A small-molecule ligand and the protein it binds are described below.
Small molecule (SMILES): CC(=O)N[C@@H]1[C@@H](O)[C@H](O)[C@@H](CO)O[C@H]1O

Binding-site contacts:
Ligand atom C6 contacts residue ASN227 of chain 1.A at 3.9 Å.
Ligand atom O7 contacts residue ASN227 of chain 1.A at 3.4 Å (h-bond).
Ligand atom O5 contacts residue THR229 of chain 1.A at 3.4 Å (h-bond).
Ligand atom O5 contacts residue ASN227 of chain 1.A at 2.3 Å (h-bond).
Ligand atom C4 contacts residue ASN227 of chain 1.A at 4.2 Å.
Ligand atom C2 contacts residue ASN227 of chain 1.A at 2.3 Å.
Ligand atom C5 contacts residue ASN227 of chain 1.A at 3.5 Å.
Ligand atom C5 contacts residue THR229 of chain 1.A at 4.1 Å.
Ligand atom C6 contacts residue VAL230 of chain 1.A at 4.0 Å (hydrophobic).
Ligand atom C1 contacts residue ASN227 of chain 1.A at 1.5 Å.
Ligand atom N2 contacts residue ASN227 of chain 1.A at 2.9 Å (h-bond).
Ligand atom O5 contacts residue VAL230 of chain 1.A at 4.3 Å.
Ligand atom C7 contacts residue ASN227 of chain 1.A at 3.3 Å.
Ligand atom C1 contacts residue THR229 of chain 1.A at 4.1 Å.
Ligand atom C3 contacts residue ASN227 of chain 1.A at 3.7 Å.
Ligand atom O6 contacts residue VAL230 of chain 1.A at 4.3 Å.

Sequence of chain 1.A:
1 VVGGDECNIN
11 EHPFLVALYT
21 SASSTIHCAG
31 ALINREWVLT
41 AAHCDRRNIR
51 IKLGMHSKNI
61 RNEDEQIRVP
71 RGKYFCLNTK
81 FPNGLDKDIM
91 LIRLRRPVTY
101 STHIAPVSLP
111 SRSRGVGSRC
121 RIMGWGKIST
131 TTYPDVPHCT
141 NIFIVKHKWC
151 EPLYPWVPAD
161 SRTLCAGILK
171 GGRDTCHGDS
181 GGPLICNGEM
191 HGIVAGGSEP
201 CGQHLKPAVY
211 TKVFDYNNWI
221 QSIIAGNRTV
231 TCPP